Sequence of chain 1.B:
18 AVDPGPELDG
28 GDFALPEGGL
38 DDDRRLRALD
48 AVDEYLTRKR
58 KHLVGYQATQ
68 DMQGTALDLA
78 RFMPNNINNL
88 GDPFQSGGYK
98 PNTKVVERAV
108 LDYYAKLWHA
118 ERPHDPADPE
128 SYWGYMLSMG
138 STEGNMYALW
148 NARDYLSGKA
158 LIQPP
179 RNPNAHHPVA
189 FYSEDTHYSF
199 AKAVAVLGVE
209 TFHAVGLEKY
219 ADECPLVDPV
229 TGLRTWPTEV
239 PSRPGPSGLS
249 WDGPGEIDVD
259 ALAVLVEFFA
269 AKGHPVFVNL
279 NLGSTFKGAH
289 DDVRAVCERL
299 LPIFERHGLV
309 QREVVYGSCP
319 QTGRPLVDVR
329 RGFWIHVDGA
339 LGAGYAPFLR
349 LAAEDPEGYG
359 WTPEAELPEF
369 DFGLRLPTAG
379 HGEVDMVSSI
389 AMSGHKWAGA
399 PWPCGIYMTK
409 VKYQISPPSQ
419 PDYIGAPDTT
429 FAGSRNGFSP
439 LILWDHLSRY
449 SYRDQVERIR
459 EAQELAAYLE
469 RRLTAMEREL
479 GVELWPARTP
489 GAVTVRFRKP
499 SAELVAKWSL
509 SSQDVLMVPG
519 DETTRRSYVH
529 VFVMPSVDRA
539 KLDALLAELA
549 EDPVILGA

Binding-site contacts:
Ligand atom C2A contacts residue THR283 of chain 1.B at 3.5 Å.
Ligand atom OP2 contacts residue THR139 of chain 1.B at 2.7 Å (h-bond).
Ligand atom O3 contacts residue THR283 of chain 1.B at 2.9 Å (h-bond).
Ligand atom C5A contacts residue HIS195 of chain 1.B at 3.3 Å.
Ligand atom C2A contacts residue ASP336 of chain 1.B at 3.5 Å.
Ligand atom N contacts residue LYS394 of chain 1.B at 3.6 Å.
Ligand atom OP4 contacts residue SER138 of chain 1.B at 3.5 Å (h-bond).
Ligand atom C2 contacts residue ASP336 of chain 1.B at 3.5 Å.
Ligand atom OP2 contacts residue SER138 of chain 1.B at 3.4 Å (h-bond).
Ligand atom N1 contacts residue ALA338 of chain 1.B at 3.5 Å.
Ligand atom O3 contacts residue GLN64 of chain 1.B at 3.6 Å.
Ligand atom C5A contacts residue THR139 of chain 1.B at 3.6 Å.
Ligand atom C4 contacts residue HIS195 of chain 1.B at 3.4 Å.
Ligand atom CB contacts residue SER432 of chain 1.A at 3.6 Å.
Ligand atom CE contacts residue HIS393 of chain 1.B at 3.7 Å.
Ligand atom C4A contacts residue LYS394 of chain 1.B at 3.4 Å.
Ligand atom C6 contacts residue ASP336 of chain 1.B at 3.5 Å.
Ligand atom OP2 contacts residue GLY137 of chain 1.B at 3.5 Å.
Ligand atom C4 contacts residue LYS394 of chain 1.B at 3.6 Å.
Ligand atom C4A contacts residue HIS195 of chain 1.B at 3.5 Å.
Ligand atom OP4 contacts residue LYS394 of chain 1.B at 3.2 Å (salt-bridge).
Ligand atom C6 contacts residue HIS195 of chain 1.B at 3.4 Å.
Ligand atom C3 contacts residue HIS195 of chain 1.B at 3.6 Å.
Ligand atom N1 contacts residue HIS195 of chain 1.B at 3.5 Å.
Ligand atom C2 contacts residue THR283 of chain 1.B at 3.6 Å.
Ligand atom OP1 contacts residue HIS393 of chain 1.B at 2.9 Å.
Ligand atom P contacts residue SER432 of chain 1.A at 3.5 Å.
Ligand atom C6 contacts residue ASN142 of chain 1.B at 3.7 Å.
Ligand atom OP1 contacts residue SER138 of chain 1.B at 3.1 Å (h-bond).
Ligand atom OP1 contacts residue SER391 of chain 1.B at 3.5 Å (h-bond).
Ligand atom C5 contacts residue HIS195 of chain 1.B at 3.3 Å.
Ligand atom C2 contacts residue HIS195 of chain 1.B at 3.6 Å.
Ligand atom OP1 contacts residue LYS394 of chain 1.B at 3.1 Å (salt-bridge).
Ligand atom OP3 contacts residue SER432 of chain 1.A at 2.7 Å (h-bond).
Ligand atom N1 contacts residue ASP336 of chain 1.B at 2.6 Å (salt-bridge).
Ligand atom C2 contacts residue ALA338 of chain 1.B at 3.6 Å (hydrophobic).
Ligand atom OP1 contacts residue GLY137 of chain 1.B at 3.3 Å.
Ligand atom C3 contacts residue THR283 of chain 1.B at 3.4 Å.
Ligand atom P contacts residue SER138 of chain 1.B at 3.5 Å.
Ligand atom OP1 contacts residue SER432 of chain 1.A at 3.4 Å (h-bond).

The protein below binds the small molecule below.
Small molecule (SMILES): CSCCC/N=C/c1c(COP(=O)(O)O)cnc(C)c1O

Sequence of chain 1.A:
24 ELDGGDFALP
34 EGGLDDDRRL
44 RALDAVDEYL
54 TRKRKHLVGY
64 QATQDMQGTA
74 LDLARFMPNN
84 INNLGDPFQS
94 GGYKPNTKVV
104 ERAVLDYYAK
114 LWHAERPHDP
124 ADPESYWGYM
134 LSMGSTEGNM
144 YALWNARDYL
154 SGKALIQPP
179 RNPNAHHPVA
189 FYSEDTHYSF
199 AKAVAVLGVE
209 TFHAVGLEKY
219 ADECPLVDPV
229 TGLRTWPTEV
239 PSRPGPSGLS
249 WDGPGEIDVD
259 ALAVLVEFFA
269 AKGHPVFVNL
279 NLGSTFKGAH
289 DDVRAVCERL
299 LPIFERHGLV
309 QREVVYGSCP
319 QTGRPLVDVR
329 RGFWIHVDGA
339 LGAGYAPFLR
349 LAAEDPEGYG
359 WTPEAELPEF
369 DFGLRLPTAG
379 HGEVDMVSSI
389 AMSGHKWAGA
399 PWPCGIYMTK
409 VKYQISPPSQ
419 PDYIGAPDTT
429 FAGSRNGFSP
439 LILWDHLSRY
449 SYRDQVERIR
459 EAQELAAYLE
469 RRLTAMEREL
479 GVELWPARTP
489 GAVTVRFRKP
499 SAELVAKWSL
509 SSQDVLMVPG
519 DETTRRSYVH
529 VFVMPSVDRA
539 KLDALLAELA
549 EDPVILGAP